Sequence of chain 1.D:
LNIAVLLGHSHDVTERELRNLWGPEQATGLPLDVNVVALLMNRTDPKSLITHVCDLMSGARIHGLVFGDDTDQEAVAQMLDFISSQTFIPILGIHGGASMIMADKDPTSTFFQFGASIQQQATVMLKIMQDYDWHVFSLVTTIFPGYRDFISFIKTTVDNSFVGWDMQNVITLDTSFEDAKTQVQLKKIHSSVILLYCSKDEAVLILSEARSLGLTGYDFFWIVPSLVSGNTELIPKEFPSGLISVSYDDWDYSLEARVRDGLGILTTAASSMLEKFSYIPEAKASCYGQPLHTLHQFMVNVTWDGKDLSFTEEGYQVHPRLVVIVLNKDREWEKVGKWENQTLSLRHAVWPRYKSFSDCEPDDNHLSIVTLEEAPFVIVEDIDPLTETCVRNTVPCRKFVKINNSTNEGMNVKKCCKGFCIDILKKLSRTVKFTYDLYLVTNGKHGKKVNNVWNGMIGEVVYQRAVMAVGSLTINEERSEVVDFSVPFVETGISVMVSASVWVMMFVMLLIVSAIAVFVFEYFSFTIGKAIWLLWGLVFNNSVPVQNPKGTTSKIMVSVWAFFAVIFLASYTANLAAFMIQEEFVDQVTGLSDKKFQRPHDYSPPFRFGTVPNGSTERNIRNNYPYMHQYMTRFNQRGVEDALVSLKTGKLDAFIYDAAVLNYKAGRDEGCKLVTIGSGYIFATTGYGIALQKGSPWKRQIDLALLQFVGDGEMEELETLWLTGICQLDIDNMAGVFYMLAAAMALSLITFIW

The small molecule below binds the protein below.
Small molecule (SMILES): CC(=O)N[C@@H]1[C@@H](O)[C@H](O)[C@@H](CO)O[C@H]1O

Binding-site contacts:
Ligand atom C4 contacts residue ASN340 of chain 1.D at 4.3 Å.
Ligand atom O7 contacts residue ASN340 of chain 1.D at 3.2 Å (h-bond).
Ligand atom C2 contacts residue ASN340 of chain 1.D at 2.5 Å.
Ligand atom N2 contacts residue ASN340 of chain 1.D at 2.9 Å (h-bond).
Ligand atom C1 contacts residue ASN340 of chain 1.D at 1.4 Å.
Ligand atom C8 contacts residue ASN340 of chain 1.D at 4.3 Å.
Ligand atom C7 contacts residue VAL339 of chain 1.D at 4.5 Å (hydrophobic).
Ligand atom C5 contacts residue ASN340 of chain 1.D at 3.7 Å.
Ligand atom O7 contacts residue VAL339 of chain 1.D at 4.1 Å.
Ligand atom C8 contacts residue VAL339 of chain 1.D at 3.9 Å (hydrophobic).
Ligand atom C7 contacts residue ASN340 of chain 1.D at 3.2 Å.
Ligand atom C3 contacts residue ASN340 of chain 1.D at 3.8 Å.
Ligand atom O5 contacts residue ASN340 of chain 1.D at 2.4 Å (h-bond).